Sequence of chain 1.B:
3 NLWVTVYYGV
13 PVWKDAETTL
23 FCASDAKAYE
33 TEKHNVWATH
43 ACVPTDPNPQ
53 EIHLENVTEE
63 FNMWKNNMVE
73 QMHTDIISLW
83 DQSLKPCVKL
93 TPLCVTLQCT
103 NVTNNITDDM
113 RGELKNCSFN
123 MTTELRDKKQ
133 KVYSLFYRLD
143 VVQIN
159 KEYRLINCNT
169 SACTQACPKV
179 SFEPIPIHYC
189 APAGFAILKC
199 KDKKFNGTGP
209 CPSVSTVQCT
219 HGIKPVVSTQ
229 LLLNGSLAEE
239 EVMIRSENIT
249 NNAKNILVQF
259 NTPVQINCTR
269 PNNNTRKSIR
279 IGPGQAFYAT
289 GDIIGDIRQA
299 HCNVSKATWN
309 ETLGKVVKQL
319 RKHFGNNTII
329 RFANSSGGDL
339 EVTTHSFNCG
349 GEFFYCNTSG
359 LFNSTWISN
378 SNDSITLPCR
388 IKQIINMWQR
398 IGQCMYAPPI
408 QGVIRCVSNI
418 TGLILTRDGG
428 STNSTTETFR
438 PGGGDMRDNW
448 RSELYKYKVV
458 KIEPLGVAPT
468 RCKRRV

The protein below binds the small molecule below.
Small molecule (SMILES): CC(=O)N[C@@H]1[C@@H](O)[C@H](O)[C@@H](CO)O[C@H]1O

Binding-site contacts:
Ligand atom C6 contacts residue THR383 of chain 1.B at 3.7 Å.
Ligand atom C8 contacts residue ARG412 of chain 1.B at 3.4 Å.
Ligand atom O5 contacts residue HIS299 of chain 1.B at 4.5 Å.
Ligand atom C2 contacts residue ASN301 of chain 1.B at 2.4 Å.
Ligand atom C8 contacts residue ASN265 of chain 1.B at 4.5 Å.
Ligand atom O5 contacts residue ASN301 of chain 1.B at 2.4 Å (h-bond).
Ligand atom C8 contacts residue ASN301 of chain 1.B at 3.7 Å.
Ligand atom O7 contacts residue HIS299 of chain 1.B at 3.4 Å (h-bond).
Ligand atom C4 contacts residue ASN301 of chain 1.B at 4.2 Å.
Ligand atom C7 contacts residue ASN301 of chain 1.B at 3.0 Å.
Ligand atom C5 contacts residue THR383 of chain 1.B at 4.2 Å.
Ligand atom O7 contacts residue ASN301 of chain 1.B at 3.0 Å (h-bond).
Ligand atom C3 contacts residue ASN301 of chain 1.B at 3.8 Å.
Ligand atom C1 contacts residue HIS299 of chain 1.B at 4.1 Å.
Ligand atom O7 contacts residue THR267 of chain 1.B at 4.2 Å.
Ligand atom N2 contacts residue ASN301 of chain 1.B at 2.9 Å (h-bond).
Ligand atom O5 contacts residue THR383 of chain 1.B at 3.5 Å.
Ligand atom C1 contacts residue ASN301 of chain 1.B at 1.4 Å.
Ligand atom C5 contacts residue ASN301 of chain 1.B at 3.7 Å.